Binding-site contacts:
Ligand atom C2 contacts residue TYR97 of chain 1.E at 3.4 Å (hydrophobic).
Ligand atom C25 contacts residue ASN89 of chain 1.E at 3.8 Å.
Ligand atom O9 contacts residue LYS283 of chain 1.E at 3.2 Å.
Ligand atom C24 contacts residue HIS92 of chain 1.E at 3.8 Å.
Ligand atom C3 contacts residue GLY93 of chain 1.E at 3.7 Å.
Ligand atom O8 contacts residue ALA282 of chain 1.E at 3.6 Å.
Ligand atom O7 contacts residue HIS92 of chain 1.E at 3.8 Å.
Ligand atom C1 contacts residue PRO67 of chain 1.E at 4.0 Å (hydrophobic).
Ligand atom O8 contacts residue GLY279 of chain 1.E at 3.0 Å (h-bond).
Ligand atom O10 contacts residue HIS92 of chain 1.E at 4.0 Å.
Ligand atom C24 contacts residue ALA282 of chain 1.E at 3.8 Å (hydrophobic).
Ligand atom C5 contacts residue PRO67 of chain 1.E at 3.6 Å (hydrophobic).
Ligand atom C7 contacts residue PRO67 of chain 1.E at 3.6 Å (hydrophobic).
Ligand atom C8 contacts residue HIS92 of chain 1.E at 3.7 Å.
Ligand atom C24 contacts residue THR64 of chain 1.E at 4.0 Å.
Ligand atom N1 contacts residue HIS92 of chain 1.E at 3.9 Å.
Ligand atom O contacts residue HIS92 of chain 1.E at 3.5 Å.
Ligand atom O8 contacts residue SER278 of chain 1.E at 3.1 Å.
Ligand atom C3 contacts residue TYR97 of chain 1.E at 3.6 Å (hydrophobic).
Ligand atom O10 contacts residue ARG87 of chain 1.E at 4.0 Å.
Ligand atom C contacts residue HIS92 of chain 1.E at 3.4 Å.
Ligand atom O contacts residue HIS98 of chain 1.E at 3.4 Å.
Ligand atom O9 contacts residue ALA282 of chain 1.E at 3.8 Å.
Ligand atom C14 contacts residue HIS92 of chain 1.E at 3.8 Å.
Ligand atom C10 contacts residue ALA282 of chain 1.E at 3.7 Å (hydrophobic).
Ligand atom C25 contacts residue HIS92 of chain 1.E at 3.7 Å.
Ligand atom S contacts residue ALA282 of chain 1.E at 3.8 Å.
Ligand atom O contacts residue ASN89 of chain 1.E at 3.8 Å.
Ligand atom S contacts residue GLY279 of chain 1.E at 3.7 Å.
Ligand atom C2 contacts residue GLY93 of chain 1.E at 3.5 Å.
Ligand atom O10 contacts residue THR64 of chain 1.E at 3.5 Å.
Ligand atom C1 contacts residue HIS92 of chain 1.E at 3.9 Å.
Ligand atom C6 contacts residue PRO67 of chain 1.E at 3.4 Å (hydrophobic).
Ligand atom O4 contacts residue HIS92 of chain 1.E at 3.4 Å.
Ligand atom C11 contacts residue ALA282 of chain 1.E at 3.5 Å (hydrophobic).
Ligand atom O10 contacts residue ASN89 of chain 1.E at 2.8 Å (h-bond).
Ligand atom O1 contacts residue PRO67 of chain 1.E at 3.7 Å.
Ligand atom C24 contacts residue ASN89 of chain 1.E at 3.7 Å.
Ligand atom C23 contacts residue HIS92 of chain 1.E at 4.0 Å.
Ligand atom O9 contacts residue GLY279 of chain 1.E at 3.1 Å.

A protein and the small-molecule ligand that binds it are described below.
Small molecule (SMILES): COC(=O)C[C@](O)(CC(=O)N1CCN(S(=O)(=O)c2cc3c(cc2O)C(=O)c2ccccc2C3=O)CC1)C(=O)OC

Sequence of chain 1.E:
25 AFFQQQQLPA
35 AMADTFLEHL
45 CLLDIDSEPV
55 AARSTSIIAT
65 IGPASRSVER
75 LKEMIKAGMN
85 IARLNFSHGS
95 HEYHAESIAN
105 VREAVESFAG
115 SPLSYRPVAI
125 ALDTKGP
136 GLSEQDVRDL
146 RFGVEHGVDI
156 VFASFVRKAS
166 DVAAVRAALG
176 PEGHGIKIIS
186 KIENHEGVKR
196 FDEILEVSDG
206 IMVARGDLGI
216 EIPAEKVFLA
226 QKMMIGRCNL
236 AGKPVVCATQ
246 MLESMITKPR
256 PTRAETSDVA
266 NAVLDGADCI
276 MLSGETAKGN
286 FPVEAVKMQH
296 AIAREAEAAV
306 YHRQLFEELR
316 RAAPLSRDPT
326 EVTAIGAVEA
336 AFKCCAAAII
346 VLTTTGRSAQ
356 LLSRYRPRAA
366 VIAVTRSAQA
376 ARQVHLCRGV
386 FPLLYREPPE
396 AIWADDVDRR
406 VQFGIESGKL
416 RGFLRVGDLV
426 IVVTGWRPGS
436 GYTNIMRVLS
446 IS